Binding-site contacts:
Ligand atom O4 contacts residue TRP272 of chain 1.A at 2.4 Å (h-bond).
Ligand atom O3 contacts residue TRP272 of chain 1.A at 4.2 Å.
Ligand atom O3 contacts residue LYS192 of chain 1.A at 3.1 Å (salt-bridge).
Ligand atom O4 contacts residue TYR273 of chain 1.A at 3.3 Å.
Ligand atom O6 contacts residue TRP272 of chain 1.A at 4.2 Å.
Ligand atom C3 contacts residue TRP272 of chain 1.A at 4.1 Å (hydrophobic).
Ligand atom O5 contacts residue TRP272 of chain 1.A at 4.4 Å.
Ligand atom C1 contacts residue MET313 of chain 1.A at 4.1 Å (hydrophobic).
Ligand atom C1 contacts residue TRP272 of chain 1.A at 3.7 Å (hydrophobic).
Ligand atom C3 contacts residue MET313 of chain 1.A at 3.8 Å (hydrophobic).
Ligand atom O2 contacts residue MET313 of chain 1.A at 3.7 Å.
Ligand atom C4 contacts residue TYR273 of chain 1.A at 4.4 Å (hydrophobic).
Ligand atom C2 contacts residue PRO312 of chain 1.A at 3.6 Å (hydrophobic).
Ligand atom C6 contacts residue TRP272 of chain 1.A at 3.1 Å (hydrophobic).
Ligand atom O3 contacts residue TYR273 of chain 1.A at 4.4 Å.
Ligand atom O1 contacts residue PRO312 of chain 1.A at 3.8 Å.
Ligand atom C4 contacts residue TRP272 of chain 1.A at 3.0 Å (hydrophobic).
Ligand atom C2 contacts residue TRP272 of chain 1.A at 3.9 Å (hydrophobic).
Ligand atom C4 contacts residue LYS192 of chain 1.A at 3.9 Å.
Ligand atom O3 contacts residue MET313 of chain 1.A at 3.3 Å (h-bond).
Ligand atom O2 contacts residue PRO312 of chain 1.A at 3.0 Å (h-bond).
Ligand atom C5 contacts residue TRP272 of chain 1.A at 3.4 Å (hydrophobic).
Ligand atom C3 contacts residue LYS192 of chain 1.A at 3.6 Å.
Ligand atom C1 contacts residue PRO312 of chain 1.A at 4.2 Å (hydrophobic).
Ligand atom C4 contacts residue MET313 of chain 1.A at 4.4 Å (hydrophobic).
Ligand atom O1 contacts residue GLN315 of chain 1.A at 3.5 Å (h-bond).
Ligand atom O1 contacts residue TRP272 of chain 1.A at 4.3 Å.
Ligand atom O4 contacts residue LYS192 of chain 1.A at 3.0 Å (salt-bridge).
Ligand atom C2 contacts residue MET313 of chain 1.A at 3.1 Å (hydrophobic).

This small molecule binds to this protein.
Small molecule (SMILES): OC[C@H]1O[C@H](O)[C@H](O)[C@@H](O)[C@@H]1O

Sequence of chain 1.A:
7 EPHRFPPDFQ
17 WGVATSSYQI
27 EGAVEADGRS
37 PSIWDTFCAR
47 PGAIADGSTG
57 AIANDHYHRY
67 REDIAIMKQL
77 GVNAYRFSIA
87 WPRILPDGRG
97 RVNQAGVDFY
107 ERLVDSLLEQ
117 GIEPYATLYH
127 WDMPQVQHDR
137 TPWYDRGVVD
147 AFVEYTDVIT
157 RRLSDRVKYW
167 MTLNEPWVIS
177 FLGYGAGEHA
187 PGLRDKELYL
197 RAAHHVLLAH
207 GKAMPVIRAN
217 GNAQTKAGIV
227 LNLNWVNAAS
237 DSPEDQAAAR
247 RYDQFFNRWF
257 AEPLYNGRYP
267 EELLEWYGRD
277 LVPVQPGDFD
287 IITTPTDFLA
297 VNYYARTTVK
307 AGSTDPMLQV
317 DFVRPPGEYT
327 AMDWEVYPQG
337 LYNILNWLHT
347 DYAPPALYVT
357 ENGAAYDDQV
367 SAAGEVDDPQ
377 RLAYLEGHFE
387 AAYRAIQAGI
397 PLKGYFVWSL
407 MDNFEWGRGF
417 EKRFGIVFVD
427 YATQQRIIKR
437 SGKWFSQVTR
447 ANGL